Sequence of chain 1.B:
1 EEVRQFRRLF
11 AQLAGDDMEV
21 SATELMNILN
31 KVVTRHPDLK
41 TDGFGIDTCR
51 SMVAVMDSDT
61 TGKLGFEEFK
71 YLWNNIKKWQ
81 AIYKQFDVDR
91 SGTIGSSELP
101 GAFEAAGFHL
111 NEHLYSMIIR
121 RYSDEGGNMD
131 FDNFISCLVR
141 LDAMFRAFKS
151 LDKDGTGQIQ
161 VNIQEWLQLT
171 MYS

Binding-site contacts:
Ligand atom CE1 contacts residue ILE76 of chain 1.B at 4.1 Å (hydrophobic).
Ligand atom S3 contacts residue LYS77 of chain 1.B at 3.5 Å.
Ligand atom CE1 contacts residue TRP73 of chain 1.B at 4.1 Å (hydrophobic).
Ligand atom C4 contacts residue LYS77 of chain 1.B at 4.0 Å.
Ligand atom I contacts residue VAL32 of chain 1.B at 4.1 Å.
Ligand atom CE2 contacts residue GLN80 of chain 1.B at 3.7 Å.
Ligand atom I contacts residue VAL33 of chain 1.B at 3.8 Å.
Ligand atom CZ contacts residue GLN80 of chain 1.B at 4.3 Å.
Ligand atom O2 contacts residue HIS36 of chain 1.B at 3.1 Å (h-bond).
Ligand atom C3 contacts residue LYS77 of chain 1.B at 4.4 Å.
Ligand atom CE2 contacts residue HIS36 of chain 1.B at 4.0 Å.
Ligand atom C2 contacts residue ARG35 of chain 1.B at 4.1 Å.
Ligand atom CG contacts residue LYS77 of chain 1.B at 4.4 Å.
Ligand atom O3 contacts residue VAL32 of chain 1.B at 4.1 Å.
Ligand atom CZ contacts residue ILE76 of chain 1.B at 4.4 Å (hydrophobic).
Ligand atom CD2 contacts residue VAL32 of chain 1.B at 4.1 Å (hydrophobic).
Ligand atom CD2 contacts residue HIS36 of chain 1.B at 3.7 Å.
Ligand atom O2 contacts residue ARG35 of chain 1.B at 3.7 Å.
Ligand atom CD1 contacts residue LYS77 of chain 1.B at 3.9 Å.
Ligand atom CZ contacts residue VAL32 of chain 1.B at 3.6 Å (hydrophobic).
Ligand atom CG contacts residue GLN80 of chain 1.B at 4.0 Å.
Ligand atom C2 contacts residue VAL32 of chain 1.B at 4.1 Å (hydrophobic).
Ligand atom I contacts residue ILE76 of chain 1.B at 4.4 Å.
Ligand atom CG contacts residue VAL32 of chain 1.B at 4.4 Å (hydrophobic).
Ligand atom CE2 contacts residue VAL32 of chain 1.B at 3.7 Å (hydrophobic).
Ligand atom I contacts residue LEU29 of chain 1.B at 4.4 Å.
Ligand atom C4 contacts residue GLN80 of chain 1.B at 4.2 Å.
Ligand atom O3 contacts residue ARG35 of chain 1.B at 3.8 Å.
Ligand atom CD1 contacts residue TRP73 of chain 1.B at 4.1 Å (hydrophobic).
Ligand atom CE1 contacts residue VAL32 of chain 1.B at 3.9 Å (hydrophobic).
Ligand atom CD2 contacts residue GLN80 of chain 1.B at 3.5 Å.
Ligand atom I contacts residue PHE131 of chain 1.B at 3.7 Å.
Ligand atom O2 contacts residue VAL32 of chain 1.B at 3.6 Å.
Ligand atom C2 contacts residue HIS36 of chain 1.B at 4.4 Å.
Ligand atom CD1 contacts residue VAL32 of chain 1.B at 4.3 Å (hydrophobic).

The protein below binds the small molecule below.
Small molecule (SMILES): O=C(O)[C@@H](S)Cc1ccc(I)cc1